Sequence of chain 54.A:
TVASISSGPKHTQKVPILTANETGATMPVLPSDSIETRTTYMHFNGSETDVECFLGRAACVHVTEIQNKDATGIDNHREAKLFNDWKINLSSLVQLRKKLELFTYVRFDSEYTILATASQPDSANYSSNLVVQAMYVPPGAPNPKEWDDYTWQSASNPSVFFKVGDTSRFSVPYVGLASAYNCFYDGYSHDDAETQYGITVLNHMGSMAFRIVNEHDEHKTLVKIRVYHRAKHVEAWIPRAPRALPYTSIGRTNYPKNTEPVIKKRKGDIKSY

Sequence of chain 54.C:
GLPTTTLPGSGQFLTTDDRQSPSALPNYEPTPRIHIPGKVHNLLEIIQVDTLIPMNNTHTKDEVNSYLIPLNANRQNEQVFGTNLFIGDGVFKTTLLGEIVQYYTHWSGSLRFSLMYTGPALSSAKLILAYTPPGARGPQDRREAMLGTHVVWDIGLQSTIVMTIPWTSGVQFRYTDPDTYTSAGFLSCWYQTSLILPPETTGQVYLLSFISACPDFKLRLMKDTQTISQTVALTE

Binding-site contacts:
Ligand atom F3 contacts residue TYR152 of chain 54.A at 3.6 Å.
Ligand atom O1A contacts residue PHE186 of chain 54.A at 3.4 Å.
Ligand atom C4 contacts residue TYR197 of chain 54.A at 3.7 Å (hydrophobic).
Ligand atom C6B contacts residue TYR152 of chain 54.A at 3.6 Å (hydrophobic).
Ligand atom F3 contacts residue ALA150 of chain 54.A at 3.0 Å.
Ligand atom F1 contacts residue PHE186 of chain 54.A at 3.3 Å.
Ligand atom C3A contacts residue PHE186 of chain 54.A at 3.1 Å (hydrophobic).
Ligand atom CM2 contacts residue MET224 of chain 54.A at 3.5 Å (hydrophobic).
Ligand atom O1A contacts residue PRO174 of chain 54.A at 3.4 Å.
Ligand atom C3B contacts residue MET224 of chain 54.A at 3.6 Å (hydrophobic).
Ligand atom C1C contacts residue TYR128 of chain 54.A at 3.3 Å (hydrophobic).
Ligand atom F3 contacts residue SER175 of chain 54.A at 2.8 Å.
Ligand atom F2 contacts residue VAL176 of chain 54.A at 2.7 Å.
Ligand atom N1A contacts residue PHE186 of chain 54.A at 3.5 Å.
Ligand atom N1A contacts residue PRO174 of chain 54.A at 3.5 Å.
Ligand atom CM6 contacts residue TYR152 of chain 54.A at 3.4 Å (hydrophobic).
Ligand atom C4 contacts residue LEU106 of chain 54.A at 3.3 Å (hydrophobic).
Ligand atom CM4 contacts residue VAL176 of chain 54.A at 3.7 Å (hydrophobic).
Ligand atom C2A contacts residue PHE186 of chain 54.A at 3.3 Å (hydrophobic).
Ligand atom N1A contacts residue ALA24 of chain 54.C at 3.3 Å.
Ligand atom CM4 contacts residue ALA150 of chain 54.A at 3.7 Å (hydrophobic).
Ligand atom C4B contacts residue TYR152 of chain 54.A at 3.6 Å (hydrophobic).
Ligand atom N3A contacts residue PHE186 of chain 54.A at 3.1 Å.
Ligand atom N3A contacts residue TYR152 of chain 54.A at 3.5 Å.
Ligand atom F2 contacts residue PHE186 of chain 54.A at 3.1 Å.
Ligand atom C5B contacts residue TYR152 of chain 54.A at 3.4 Å (hydrophobic).
Ligand atom CM2 contacts residue TYR128 of chain 54.A at 3.4 Å (hydrophobic).
Ligand atom CM3 contacts residue ASN219 of chain 54.A at 3.5 Å.
Ligand atom CM4 contacts residue PHE186 of chain 54.A at 3.5 Å (hydrophobic).
Ligand atom C3 contacts residue LEU106 of chain 54.A at 3.4 Å (hydrophobic).
Ligand atom C2A contacts residue TYR152 of chain 54.A at 3.5 Å (hydrophobic).
Ligand atom O1A contacts residue ALA24 of chain 54.C at 3.4 Å.
Ligand atom C1C contacts residue TYR197 of chain 54.A at 3.7 Å (hydrophobic).
Ligand atom C3C contacts residue TYR128 of chain 54.A at 3.1 Å (hydrophobic).
Ligand atom CM6 contacts residue VAL191 of chain 54.A at 3.7 Å (hydrophobic).
Ligand atom F1 contacts residue MET224 of chain 54.A at 3.7 Å.
Ligand atom C2C contacts residue TYR128 of chain 54.A at 3.2 Å (hydrophobic).
Ligand atom O1 contacts residue MET221 of chain 54.A at 3.7 Å.
Ligand atom F3 contacts residue VAL176 of chain 54.A at 3.6 Å.
Ligand atom F3 contacts residue PRO174 of chain 54.A at 3.1 Å.

A small-molecule ligand and the protein it binds are described below.
Small molecule (SMILES): Cc1cc(CCCOc2c(C)cc(-c3noc(C(F)(F)F)n3)cc2C)on1

Sequence of chain 55.C:
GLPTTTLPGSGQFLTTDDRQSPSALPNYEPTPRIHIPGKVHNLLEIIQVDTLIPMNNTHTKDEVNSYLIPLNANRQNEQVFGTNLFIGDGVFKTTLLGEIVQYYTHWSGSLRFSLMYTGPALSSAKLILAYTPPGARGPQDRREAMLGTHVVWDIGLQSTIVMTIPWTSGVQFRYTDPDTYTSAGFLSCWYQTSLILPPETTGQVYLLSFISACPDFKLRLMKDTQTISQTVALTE